This small molecule binds to this protein.
Small molecule (SMILES): O=C1NC2NC(=O)NC2N1

Sequence of chain 4.A:
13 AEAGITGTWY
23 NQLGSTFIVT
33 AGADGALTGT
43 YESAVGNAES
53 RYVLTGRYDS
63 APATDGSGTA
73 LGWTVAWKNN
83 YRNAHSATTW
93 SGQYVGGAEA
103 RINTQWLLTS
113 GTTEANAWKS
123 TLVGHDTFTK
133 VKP

Sequence of chain 2.A:
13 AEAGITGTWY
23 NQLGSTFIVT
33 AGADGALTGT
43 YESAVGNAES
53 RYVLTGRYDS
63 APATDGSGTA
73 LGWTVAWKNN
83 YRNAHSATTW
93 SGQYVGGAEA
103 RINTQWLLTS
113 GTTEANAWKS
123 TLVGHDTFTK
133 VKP

Binding-site contacts:
Ligand atom O1' contacts residue TRP79 of chain 2.A at 3.6 Å.
Ligand atom C2 contacts residue TRP120 of chain 4.A at 3.6 Å (hydrophobic).
Ligand atom C1 contacts residue SER27 of chain 2.A at 3.7 Å.
Ligand atom N1 contacts residue SER45 of chain 2.A at 2.9 Å (h-bond).
Ligand atom C1 contacts residue LEU25 of chain 2.A at 3.6 Å (hydrophobic).
Ligand atom N1 contacts residue SER27 of chain 2.A at 4.1 Å.
Ligand atom N2 contacts residue TYR43 of chain 2.A at 4.1 Å.
Ligand atom N1' contacts residue TRP79 of chain 2.A at 4.1 Å.
Ligand atom N2 contacts residue LEU25 of chain 2.A at 3.4 Å.
Ligand atom O1 contacts residue SER27 of chain 2.A at 2.8 Å (h-bond).
Ligand atom C2 contacts residue SER45 of chain 2.A at 4.0 Å.
Ligand atom O1' contacts residue SO41 of chain 2.C at 3.6 Å (h-bond).
Ligand atom C1 contacts residue SER45 of chain 2.A at 3.6 Å.
Ligand atom C3 contacts residue ASP128 of chain 2.A at 3.9 Å.
Ligand atom C1' contacts residue SO41 of chain 2.C at 3.6 Å.
Ligand atom O1' contacts residue THR90 of chain 2.A at 2.8 Å (h-bond).
Ligand atom O1 contacts residue TYR43 of chain 2.A at 2.7 Å (h-bond).
Ligand atom C3 contacts residue LEU25 of chain 2.A at 3.9 Å (hydrophobic).
Ligand atom N2 contacts residue ASP128 of chain 2.A at 3.0 Å (salt-bridge).
Ligand atom C3 contacts residue TRP108 of chain 2.A at 3.9 Å (hydrophobic).
Ligand atom C1 contacts residue SO41 of chain 2.C at 4.1 Å.
Ligand atom N1' contacts residue TRP120 of chain 4.A at 3.7 Å.
Ligand atom N1' contacts residue SO41 of chain 2.C at 2.8 Å (h-bond).
Ligand atom O1 contacts residue SER45 of chain 2.A at 3.6 Å.
Ligand atom N1 contacts residue VAL47 of chain 2.A at 3.8 Å.
Ligand atom C3 contacts residue TRP120 of chain 4.A at 4.1 Å (hydrophobic).
Ligand atom O1 contacts residue ASN23 of chain 2.A at 3.4 Å (h-bond).
Ligand atom N2 contacts residue ASN23 of chain 2.A at 4.1 Å.
Ligand atom O1' contacts residue LEU110 of chain 2.A at 4.0 Å.
Ligand atom C2 contacts residue VAL47 of chain 2.A at 3.7 Å (hydrophobic).
Ligand atom C1 contacts residue TYR43 of chain 2.A at 3.7 Å (hydrophobic).
Ligand atom C1' contacts residue THR90 of chain 2.A at 4.0 Å.
Ligand atom N2' contacts residue TRP108 of chain 2.A at 3.4 Å.
Ligand atom C1' contacts residue TRP120 of chain 4.A at 4.0 Å (hydrophobic).
Ligand atom O1 contacts residue LEU25 of chain 2.A at 4.0 Å.
Ligand atom N1 contacts residue SO41 of chain 2.C at 3.0 Å (h-bond).
Ligand atom C2 contacts residue SO41 of chain 2.C at 3.2 Å.
Ligand atom C1 contacts residue ASN23 of chain 2.A at 4.1 Å.
Ligand atom C1 contacts residue ASP128 of chain 2.A at 4.0 Å.
Ligand atom N1 contacts residue LEU25 of chain 2.A at 4.0 Å.